Binding-site contacts:
Ligand atom C6 contacts residue HIS149 of chain 22.A at 4.3 Å.
Ligand atom O3 contacts residue HIS149 of chain 22.A at 4.0 Å.
Ligand atom C5 contacts residue THR155 of chain 22.A at 4.0 Å.
Ligand atom C5 contacts residue HIS149 of chain 22.A at 3.6 Å.
Ligand atom C5 contacts residue HIS158 of chain 22.A at 4.4 Å.
Ligand atom O5 contacts residue THR155 of chain 22.A at 3.4 Å (h-bond).
Ligand atom N2 contacts residue ASN153 of chain 22.A at 3.1 Å (h-bond).
Ligand atom C1 contacts residue ASN153 of chain 22.A at 1.4 Å.
Ligand atom C5 contacts residue ASN153 of chain 22.A at 3.6 Å.
Ligand atom C3 contacts residue HIS149 of chain 22.A at 4.0 Å.
Ligand atom C8 contacts residue GLY102 of chain 43.A at 3.6 Å.
Ligand atom O5 contacts residue ASN153 of chain 22.A at 2.2 Å (h-bond).
Ligand atom C2 contacts residue HIS149 of chain 22.A at 3.5 Å.
Ligand atom O5 contacts residue HIS149 of chain 22.A at 3.6 Å.
Ligand atom C5 contacts residue GLY156 of chain 22.A at 4.3 Å.
Ligand atom C6 contacts residue HIS158 of chain 22.A at 4.2 Å.
Ligand atom O6 contacts residue HIS149 of chain 22.A at 3.2 Å.
Ligand atom C8 contacts residue ASN153 of chain 22.A at 4.4 Å.
Ligand atom O7 contacts residue HIS149 of chain 22.A at 3.3 Å.
Ligand atom O5 contacts residue HIS158 of chain 22.A at 3.4 Å.
Ligand atom C7 contacts residue HIS149 of chain 22.A at 4.3 Å.
Ligand atom O6 contacts residue HIS158 of chain 22.A at 4.2 Å.
Ligand atom C1 contacts residue HIS158 of chain 22.A at 4.1 Å.
Ligand atom C1 contacts residue THR155 of chain 22.A at 3.3 Å.
Ligand atom C7 contacts residue ASN153 of chain 22.A at 4.1 Å.
Ligand atom C4 contacts residue HIS149 of chain 22.A at 3.4 Å.
Ligand atom O4 contacts residue HIS149 of chain 22.A at 4.3 Å.
Ligand atom N2 contacts residue HIS149 of chain 22.A at 4.3 Å.
Ligand atom C3 contacts residue ASN153 of chain 22.A at 3.9 Å.
Ligand atom C2 contacts residue ASN153 of chain 22.A at 2.6 Å.
Ligand atom C1 contacts residue HIS149 of chain 22.A at 3.5 Å.
Ligand atom C4 contacts residue ASN153 of chain 22.A at 4.2 Å.
Ligand atom C6 contacts residue GLY156 of chain 22.A at 4.0 Å.
Ligand atom O5 contacts residue GLY156 of chain 22.A at 4.2 Å.

Sequence of chain 43.A:
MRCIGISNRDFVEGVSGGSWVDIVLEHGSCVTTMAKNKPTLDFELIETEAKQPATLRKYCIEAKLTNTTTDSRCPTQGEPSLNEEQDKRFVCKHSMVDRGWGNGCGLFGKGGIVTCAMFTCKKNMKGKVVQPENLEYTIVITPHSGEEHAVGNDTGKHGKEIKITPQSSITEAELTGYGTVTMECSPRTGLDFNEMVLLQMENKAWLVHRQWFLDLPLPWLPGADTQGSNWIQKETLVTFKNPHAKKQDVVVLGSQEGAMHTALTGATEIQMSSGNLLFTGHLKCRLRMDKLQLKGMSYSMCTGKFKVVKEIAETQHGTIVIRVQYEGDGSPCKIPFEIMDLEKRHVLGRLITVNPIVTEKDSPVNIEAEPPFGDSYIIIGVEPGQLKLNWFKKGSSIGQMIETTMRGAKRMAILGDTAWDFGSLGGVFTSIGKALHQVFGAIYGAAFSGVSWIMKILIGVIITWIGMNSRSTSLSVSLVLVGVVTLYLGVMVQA

This protein binds this small molecule.
Small molecule (SMILES): CC(=O)N[C@H]1[C@H](O[C@H]2[C@H](O)[C@@H](NC(C)=O)CO[C@@H]2CO)O[C@H](CO)[C@@H](O)[C@@H]1O

Sequence of chain 22.A:
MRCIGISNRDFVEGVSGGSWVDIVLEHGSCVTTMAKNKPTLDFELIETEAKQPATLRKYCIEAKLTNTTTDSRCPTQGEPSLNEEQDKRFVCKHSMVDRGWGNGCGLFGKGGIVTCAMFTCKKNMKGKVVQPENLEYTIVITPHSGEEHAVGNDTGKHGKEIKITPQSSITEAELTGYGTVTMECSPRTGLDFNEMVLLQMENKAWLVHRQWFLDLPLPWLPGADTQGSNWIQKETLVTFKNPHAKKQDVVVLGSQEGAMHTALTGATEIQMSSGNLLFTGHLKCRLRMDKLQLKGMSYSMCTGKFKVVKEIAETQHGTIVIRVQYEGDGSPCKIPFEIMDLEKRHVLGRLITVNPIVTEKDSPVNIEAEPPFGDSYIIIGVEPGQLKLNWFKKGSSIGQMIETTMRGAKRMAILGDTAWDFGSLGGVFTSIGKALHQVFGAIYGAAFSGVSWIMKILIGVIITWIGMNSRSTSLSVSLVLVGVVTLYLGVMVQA